A small-molecule ligand and the protein it binds are described below.
Small molecule (SMILES): O=C(N[C@H](CO)[C@H](O)c1ccc([N+](=O)[O-])cc1)C(Br)Br

Sequence of chain 2.B:
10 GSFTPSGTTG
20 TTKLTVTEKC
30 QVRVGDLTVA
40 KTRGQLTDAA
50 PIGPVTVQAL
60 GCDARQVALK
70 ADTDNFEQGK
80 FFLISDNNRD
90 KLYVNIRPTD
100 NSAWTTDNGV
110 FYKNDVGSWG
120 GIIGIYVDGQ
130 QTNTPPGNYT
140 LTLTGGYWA

Binding-site contacts:
Ligand atom BR2 contacts residue TYR125 of chain 2.B at 3.8 Å.
Ligand atom O5 contacts residue CLM1 of chain 2.R at 0.4 Å (h-bond).
Ligand atom C11 contacts residue CLM1 of chain 2.R at 0.2 Å.
Ligand atom BR2 contacts residue PRO50 of chain 2.B at 3.8 Å.
Ligand atom BR1 contacts residue TYR125 of chain 2.B at 3.7 Å.
Ligand atom O2 contacts residue GLY52 of chain 2.B at 4.1 Å.
Ligand atom BR2 contacts residue CLM1 of chain 2.R at 0.1 Å.
Ligand atom C10 contacts residue CLM1 of chain 2.R at 0.2 Å.
Ligand atom BR1 contacts residue PRO53 of chain 2.B at 3.8 Å.
Ligand atom C2 contacts residue PRO50 of chain 2.B at 3.9 Å (hydrophobic).
Ligand atom C3 contacts residue CLM1 of chain 2.R at 0.1 Å.
Ligand atom C4 contacts residue CLM1 of chain 2.R at 0.6 Å.
Ligand atom C8 contacts residue CLM1 of chain 2.R at 0.2 Å.
Ligand atom O9B contacts residue CLM1 of chain 2.R at 0.3 Å (h-bond).
Ligand atom BR2 contacts residue PRO53 of chain 2.B at 4.1 Å.
Ligand atom C6 contacts residue CLM1 of chain 2.R at 0.1 Å.
Ligand atom C5 contacts residue CLM1 of chain 2.R at 0.2 Å.
Ligand atom BR2 contacts residue ILE124 of chain 2.B at 3.3 Å.
Ligand atom O9A contacts residue ILE121 of chain 2.B at 3.7 Å.
Ligand atom BR2 contacts residue GLY123 of chain 2.B at 3.7 Å.
Ligand atom BR1 contacts residue THR98 of chain 2.B at 3.8 Å.
Ligand atom C1 contacts residue CLM1 of chain 2.R at 0.2 Å.
Ligand atom BR1 contacts residue ILE121 of chain 2.B at 4.1 Å.
Ligand atom BR2 contacts residue ILE51 of chain 2.B at 4.0 Å.
Ligand atom O2 contacts residue CLM1 of chain 2.R at 0.5 Å (h-bond).
Ligand atom BR1 contacts residue GLY123 of chain 2.B at 3.7 Å.
Ligand atom C7 contacts residue CLM1 of chain 2.R at 0.2 Å.
Ligand atom N9 contacts residue CLM1 of chain 2.R at 0.2 Å (h-bond).
Ligand atom C1 contacts residue TYR125 of chain 2.B at 3.7 Å (hydrophobic).
Ligand atom O4 contacts residue CLM1 of chain 2.R at 1.0 Å.
Ligand atom O4 contacts residue PRO50 of chain 2.B at 3.9 Å.
Ligand atom C8 contacts residue PRO53 of chain 2.B at 4.1 Å (hydrophobic).
Ligand atom O9A contacts residue CLM1 of chain 2.R at 0.3 Å (h-bond).
Ligand atom BR2 contacts residue GLY52 of chain 2.B at 3.4 Å.
Ligand atom BR1 contacts residue CLM1 of chain 2.R at 0.4 Å.
Ligand atom C9 contacts residue CLM1 of chain 2.R at 0.1 Å.
Ligand atom N2 contacts residue CLM1 of chain 2.R at 0.4 Å (h-bond).
Ligand atom O2 contacts residue PRO53 of chain 2.B at 3.7 Å.
Ligand atom O2 contacts residue PRO50 of chain 2.B at 4.1 Å.
Ligand atom C2 contacts residue CLM1 of chain 2.R at 0.1 Å.